A small-molecule ligand and the protein it binds are described below.
Small molecule (SMILES): O=c1[nH]c(=O)c2nn[nH]c2[nH]1

Sequence of chain 3.A:
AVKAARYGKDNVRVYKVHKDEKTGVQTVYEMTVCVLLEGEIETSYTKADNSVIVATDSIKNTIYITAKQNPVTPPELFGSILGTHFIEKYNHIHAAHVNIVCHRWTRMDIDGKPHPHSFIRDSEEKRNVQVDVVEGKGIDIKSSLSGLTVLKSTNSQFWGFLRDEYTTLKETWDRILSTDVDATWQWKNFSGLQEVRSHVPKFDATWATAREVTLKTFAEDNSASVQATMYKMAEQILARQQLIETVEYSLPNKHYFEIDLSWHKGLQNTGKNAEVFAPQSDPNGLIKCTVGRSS

Binding-site contacts:
Ligand atom N7 contacts residue PHE159 of chain 3.A at 3.6 Å.
Ligand atom O2 contacts residue PHE159 of chain 3.A at 3.9 Å.
Ligand atom O2 contacts residue ARG176 of chain 3.A at 2.8 Å (salt-bridge).
Ligand atom N1 contacts residue PHE159 of chain 3.A at 3.6 Å.
Ligand atom N3 contacts residue PHE159 of chain 3.A at 3.6 Å.
Ligand atom O2 contacts residue VAL227 of chain 3.A at 3.0 Å (h-bond).
Ligand atom N7 contacts residue THR57 of chain 4.A at 2.8 Å (h-bond).
Ligand atom N8 contacts residue ASP58 of chain 4.A at 3.8 Å.
Ligand atom C6 contacts residue GLN228 of chain 3.A at 3.7 Å.
Ligand atom N8 contacts residue THR57 of chain 4.A at 3.3 Å (h-bond).
Ligand atom N9 contacts residue K1 of chain 3.D at 3.9 Å.
Ligand atom C5 contacts residue PHE159 of chain 3.A at 3.4 Å (hydrophobic).
Ligand atom O6 contacts residue TYR8 of chain 4.A at 3.8 Å.
Ligand atom N3 contacts residue K1 of chain 3.D at 3.8 Å.
Ligand atom O2 contacts residue GLN228 of chain 3.A at 3.8 Å.
Ligand atom N8 contacts residue ALA56 of chain 4.A at 3.7 Å.
Ligand atom O2 contacts residue SER226 of chain 3.A at 3.6 Å.
Ligand atom N8 contacts residue PHE159 of chain 3.A at 3.6 Å.
Ligand atom C4 contacts residue PHE159 of chain 3.A at 3.3 Å (hydrophobic).
Ligand atom O6 contacts residue GLN228 of chain 3.A at 2.9 Å (h-bond).
Ligand atom C6 contacts residue PHE159 of chain 3.A at 3.5 Å (hydrophobic).
Ligand atom C2 contacts residue ARG176 of chain 3.A at 3.5 Å.
Ligand atom C4 contacts residue K1 of chain 3.D at 3.5 Å.
Ligand atom N3 contacts residue ARG176 of chain 3.A at 3.0 Å (salt-bridge).
Ligand atom C2 contacts residue GLN228 of chain 3.A at 3.8 Å.
Ligand atom N1 contacts residue GLN228 of chain 3.A at 2.9 Å (h-bond).
Ligand atom C4 contacts residue ARG176 of chain 3.A at 3.8 Å.
Ligand atom O6 contacts residue ILE54 of chain 4.A at 3.5 Å.
Ligand atom N7 contacts residue ALA56 of chain 4.A at 3.5 Å.
Ligand atom N3 contacts residue ASN254 of chain 3.A at 3.5 Å (h-bond).
Ligand atom C6 contacts residue K1 of chain 3.D at 3.9 Å.
Ligand atom N9 contacts residue PHE159 of chain 3.A at 3.5 Å.
Ligand atom O6 contacts residue THR57 of chain 4.A at 3.8 Å.
Ligand atom N9 contacts residue LEU170 of chain 3.A at 3.7 Å.
Ligand atom C2 contacts residue ASN254 of chain 3.A at 3.9 Å.
Ligand atom N7 contacts residue K1 of chain 3.D at 3.9 Å.
Ligand atom C2 contacts residue PHE159 of chain 3.A at 3.7 Å (hydrophobic).
Ligand atom N8 contacts residue LEU170 of chain 3.A at 3.6 Å.
Ligand atom C5 contacts residue K1 of chain 3.D at 3.5 Å.
Ligand atom C5 contacts residue THR57 of chain 4.A at 4.0 Å.

Sequence of chain 4.A:
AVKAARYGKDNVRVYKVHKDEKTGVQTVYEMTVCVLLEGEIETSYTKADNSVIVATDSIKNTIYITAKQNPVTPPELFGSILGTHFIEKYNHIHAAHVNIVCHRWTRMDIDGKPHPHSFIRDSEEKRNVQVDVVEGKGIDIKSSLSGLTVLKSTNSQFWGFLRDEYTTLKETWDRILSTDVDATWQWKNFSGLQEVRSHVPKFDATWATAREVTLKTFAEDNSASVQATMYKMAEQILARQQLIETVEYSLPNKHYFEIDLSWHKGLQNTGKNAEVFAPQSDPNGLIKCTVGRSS